Sequence of chain 1.A:
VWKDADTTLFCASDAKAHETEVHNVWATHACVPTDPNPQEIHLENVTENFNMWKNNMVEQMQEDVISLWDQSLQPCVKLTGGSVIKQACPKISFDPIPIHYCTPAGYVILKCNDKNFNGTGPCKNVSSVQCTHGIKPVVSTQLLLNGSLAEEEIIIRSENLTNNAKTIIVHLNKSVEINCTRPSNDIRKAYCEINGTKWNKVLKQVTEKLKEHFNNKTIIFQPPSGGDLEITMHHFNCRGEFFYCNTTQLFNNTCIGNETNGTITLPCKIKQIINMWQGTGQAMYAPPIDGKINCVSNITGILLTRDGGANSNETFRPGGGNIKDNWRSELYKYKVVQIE

This small molecule binds to this protein.
Small molecule (SMILES): CC(=O)N[C@@H]1[C@@H](O)[C@H](O)[C@@H](CO)O[C@H]1O

Binding-site contacts:
Ligand atom C7 contacts residue ASN160 of chain 1.A at 3.4 Å.
Ligand atom O5 contacts residue ASN160 of chain 1.A at 2.4 Å (h-bond).
Ligand atom O3 contacts residue ASN30 of chain 1.C at 4.4 Å.
Ligand atom C4 contacts residue GLY29 of chain 1.C at 3.5 Å.
Ligand atom N2 contacts residue ASN160 of chain 1.A at 2.9 Å (h-bond).
Ligand atom O4 contacts residue ASN30 of chain 1.C at 4.4 Å.
Ligand atom O6 contacts residue ASN160 of chain 1.A at 4.0 Å.
Ligand atom C5 contacts residue ASN160 of chain 1.A at 3.6 Å.
Ligand atom C1 contacts residue ASN160 of chain 1.A at 1.4 Å.
Ligand atom C7 contacts residue PHE90 of chain 1.C at 4.4 Å (hydrophobic).
Ligand atom O7 contacts residue PHE90 of chain 1.C at 3.2 Å.
Ligand atom C8 contacts residue ASN160 of chain 1.A at 4.5 Å.
Ligand atom O5 contacts residue THR162 of chain 1.A at 4.2 Å.
Ligand atom O7 contacts residue ASN160 of chain 1.A at 3.5 Å (h-bond).
Ligand atom C3 contacts residue ASN160 of chain 1.A at 3.8 Å.
Ligand atom O4 contacts residue GLY29 of chain 1.C at 3.1 Å (h-bond).
Ligand atom C6 contacts residue GLY29 of chain 1.C at 3.6 Å.
Ligand atom C4 contacts residue ASN160 of chain 1.A at 4.2 Å.
Ligand atom C5 contacts residue GLY29 of chain 1.C at 4.1 Å.
Ligand atom C2 contacts residue ASN160 of chain 1.A at 2.5 Å.
Ligand atom C4 contacts residue ASN30 of chain 1.C at 4.3 Å.

Sequence of chain 1.C:
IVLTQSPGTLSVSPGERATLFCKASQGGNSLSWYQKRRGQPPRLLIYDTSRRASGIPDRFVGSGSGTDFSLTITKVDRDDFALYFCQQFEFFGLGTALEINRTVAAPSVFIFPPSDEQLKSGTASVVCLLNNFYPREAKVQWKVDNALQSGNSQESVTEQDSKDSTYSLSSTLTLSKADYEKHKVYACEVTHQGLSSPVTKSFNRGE